Sequence of chain 1.E:
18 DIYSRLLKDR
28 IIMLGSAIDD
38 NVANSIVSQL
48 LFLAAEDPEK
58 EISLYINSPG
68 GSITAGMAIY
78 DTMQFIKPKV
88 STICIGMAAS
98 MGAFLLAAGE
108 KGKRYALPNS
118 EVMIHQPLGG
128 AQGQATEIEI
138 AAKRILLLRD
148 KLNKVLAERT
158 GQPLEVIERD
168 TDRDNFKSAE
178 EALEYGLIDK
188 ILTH

The small molecule below binds the protein below.
Small molecule (SMILES): C[C@@H]1C[C@H]2C(=O)OC[C@H](NC(=O)[C@H](Cc3cc(F)cc(F)c3)NC(=O)CCC3CCCCC3)C(=O)N3CCC[C@H]3C(=O)N3CCCC[C@H]3C(=O)N[C@@H](C)C(=O)N2C1

Sequence of chain 1.F:
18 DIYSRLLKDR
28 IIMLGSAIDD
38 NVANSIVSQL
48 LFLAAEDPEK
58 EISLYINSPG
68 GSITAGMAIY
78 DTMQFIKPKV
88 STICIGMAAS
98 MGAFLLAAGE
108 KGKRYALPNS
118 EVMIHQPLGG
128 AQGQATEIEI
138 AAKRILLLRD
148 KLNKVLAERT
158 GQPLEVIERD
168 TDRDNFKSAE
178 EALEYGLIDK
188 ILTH

Binding-site contacts:
Ligand atom CD2 contacts residue PHE82 of chain 1.E at 3.5 Å (hydrophobic).
Ligand atom C contacts residue TYR62 of chain 1.F at 3.6 Å (hydrophobic).
Ligand atom O contacts residue TYR112 of chain 1.F at 3.8 Å.
Ligand atom C3 contacts residue ALA52 of chain 1.E at 3.8 Å (hydrophobic).
Ligand atom CB contacts residue TYR62 of chain 1.F at 3.6 Å (hydrophobic).
Ligand atom CD contacts residue ILE28 of chain 1.F at 3.6 Å (hydrophobic).
Ligand atom CD contacts residue TYR112 of chain 1.F at 3.5 Å (hydrophobic).
Ligand atom CE1 contacts residue LEU48 of chain 1.E at 3.8 Å (hydrophobic).
Ligand atom F1 contacts residue ILE92 of chain 1.F at 3.5 Å.
Ligand atom C8 contacts residue TYR62 of chain 1.F at 3.8 Å (hydrophobic).
Ligand atom O contacts residue SER60 of chain 1.F at 3.6 Å (h-bond).
Ligand atom CA contacts residue PHE82 of chain 1.E at 3.9 Å (hydrophobic).
Ligand atom CB contacts residue ILE90 of chain 1.F at 3.9 Å (hydrophobic).
Ligand atom CE contacts residue ASP26 of chain 1.F at 3.0 Å.
Ligand atom F1 contacts residue LEU48 of chain 1.E at 3.9 Å.
Ligand atom CZ contacts residue LEU114 of chain 1.F at 3.8 Å (hydrophobic).
Ligand atom C5 contacts residue PHE49 of chain 1.E at 3.9 Å (hydrophobic).
Ligand atom F2 contacts residue LEU114 of chain 1.F at 3.7 Å.
Ligand atom F1 contacts residue TYR62 of chain 1.F at 3.8 Å.
Ligand atom CD1 contacts residue LEU48 of chain 1.E at 3.8 Å (hydrophobic).
Ligand atom O2 contacts residue LEU48 of chain 1.E at 3.1 Å.
Ligand atom CE2 contacts residue THR79 of chain 1.E at 3.9 Å.
Ligand atom CE contacts residue LEU189 of chain 1.F at 3.7 Å (hydrophobic).
Ligand atom CA contacts residue TYR62 of chain 1.F at 3.8 Å (hydrophobic).
Ligand atom C contacts residue SER60 of chain 1.F at 3.7 Å.
Ligand atom N contacts residue TYR62 of chain 1.F at 3.0 Å (h-bond).
Ligand atom F1 contacts residue VAL44 of chain 1.E at 3.3 Å.
Ligand atom C7 contacts residue ILE28 of chain 1.F at 3.5 Å (hydrophobic).
Ligand atom F2 contacts residue PHE82 of chain 1.E at 3.1 Å.
Ligand atom C4 contacts residue ASP26 of chain 1.F at 3.1 Å.
Ligand atom F2 contacts residue THR79 of chain 1.E at 3.3 Å.
Ligand atom C contacts residue PHE82 of chain 1.E at 3.9 Å (hydrophobic).
Ligand atom O contacts residue TYR62 of chain 1.F at 2.5 Å (h-bond).
Ligand atom C5 contacts residue ALA52 of chain 1.E at 3.8 Å (hydrophobic).
Ligand atom CG contacts residue TYR112 of chain 1.F at 3.9 Å (hydrophobic).
Ligand atom CD1 contacts residue TYR62 of chain 1.F at 3.3 Å (hydrophobic).
Ligand atom CE2 contacts residue PHE82 of chain 1.E at 3.9 Å (hydrophobic).
Ligand atom C9 contacts residue TYR62 of chain 1.F at 3.8 Å (hydrophobic).
Ligand atom CZ contacts residue THR79 of chain 1.E at 3.5 Å.
Ligand atom C3 contacts residue ASP26 of chain 1.F at 3.2 Å.